Sequence of chain 1.C:
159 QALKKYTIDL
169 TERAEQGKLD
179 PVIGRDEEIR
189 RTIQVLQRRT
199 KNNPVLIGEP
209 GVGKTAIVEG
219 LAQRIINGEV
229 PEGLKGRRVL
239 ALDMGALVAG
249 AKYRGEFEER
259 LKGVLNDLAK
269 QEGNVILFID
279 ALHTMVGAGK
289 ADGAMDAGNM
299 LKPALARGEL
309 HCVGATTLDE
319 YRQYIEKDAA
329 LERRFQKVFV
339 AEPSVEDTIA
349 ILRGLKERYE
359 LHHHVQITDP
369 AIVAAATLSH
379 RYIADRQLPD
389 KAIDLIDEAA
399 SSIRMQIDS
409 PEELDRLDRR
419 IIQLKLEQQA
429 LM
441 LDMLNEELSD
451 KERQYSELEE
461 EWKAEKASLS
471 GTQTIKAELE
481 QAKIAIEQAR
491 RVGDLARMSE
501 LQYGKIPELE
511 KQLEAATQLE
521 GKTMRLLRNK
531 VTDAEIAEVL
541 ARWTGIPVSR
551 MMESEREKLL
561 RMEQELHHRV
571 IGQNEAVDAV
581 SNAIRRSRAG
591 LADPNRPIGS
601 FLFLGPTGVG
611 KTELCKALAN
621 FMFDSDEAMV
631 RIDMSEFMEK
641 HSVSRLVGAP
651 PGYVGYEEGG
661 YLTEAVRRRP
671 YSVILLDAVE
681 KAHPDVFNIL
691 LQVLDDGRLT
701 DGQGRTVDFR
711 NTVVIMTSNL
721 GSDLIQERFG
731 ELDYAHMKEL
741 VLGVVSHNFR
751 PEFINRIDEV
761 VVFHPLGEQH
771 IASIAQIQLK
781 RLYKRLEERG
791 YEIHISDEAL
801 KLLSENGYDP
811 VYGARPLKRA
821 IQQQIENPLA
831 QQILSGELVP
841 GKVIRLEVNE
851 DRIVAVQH

Binding-site contacts:
Ligand atom N6 contacts residue ILE349 of chain 1.C at 3.4 Å.
Ligand atom N6 contacts residue ILE181 of chain 1.C at 3.5 Å (h-bond).
Ligand atom C8 contacts residue PRO387 of chain 1.C at 3.6 Å (hydrophobic).
Ligand atom O3B contacts residue GLY209 of chain 1.C at 3.0 Å (h-bond).
Ligand atom C2 contacts residue ILE349 of chain 1.C at 3.6 Å (hydrophobic).
Ligand atom O2B contacts residue LYS212 of chain 1.C at 3.1 Å (salt-bridge).
Ligand atom N1 contacts residue VAL180 of chain 1.C at 3.7 Å.
Ligand atom O1B contacts residue THR213 of chain 1.C at 3.4 Å (h-bond).
Ligand atom O1A contacts residue THR213 of chain 1.C at 3.9 Å.
Ligand atom O2A contacts residue ALA214 of chain 1.C at 3.4 Å (h-bond).
Ligand atom O2' contacts residue LEU353 of chain 1.C at 3.7 Å.
Ligand atom O2B contacts residue THR213 of chain 1.C at 2.7 Å (h-bond).
Ligand atom C2 contacts residue ILE181 of chain 1.C at 3.9 Å (hydrophobic).
Ligand atom O2A contacts residue LYS212 of chain 1.C at 3.1 Å (salt-bridge).
Ligand atom N3 contacts residue PRO179 of chain 1.C at 3.8 Å.
Ligand atom N3 contacts residue LEU353 of chain 1.C at 3.8 Å.
Ligand atom O2A contacts residue THR213 of chain 1.C at 3.5 Å (h-bond).
Ligand atom O3B contacts residue PRO208 of chain 1.C at 3.8 Å.
Ligand atom O3A contacts residue ARG331 of chain 1.B at 3.8 Å.
Ligand atom C6 contacts residue ILE349 of chain 1.C at 3.7 Å (hydrophobic).
Ligand atom S1G contacts residue ARG331 of chain 1.B at 2.8 Å (salt-bridge).
Ligand atom N1 contacts residue ILE181 of chain 1.C at 3.4 Å (h-bond).
Ligand atom N7 contacts residue PRO387 of chain 1.C at 3.5 Å.
Ligand atom C1' contacts residue ILE391 of chain 1.C at 3.9 Å (hydrophobic).
Ligand atom C2 contacts residue PRO179 of chain 1.C at 3.3 Å (hydrophobic).
Ligand atom O3G contacts residue LYS212 of chain 1.C at 3.5 Å.
Ligand atom C5 contacts residue ILE349 of chain 1.C at 3.7 Å (hydrophobic).
Ligand atom N3 contacts residue ILE349 of chain 1.C at 3.7 Å.
Ligand atom C2 contacts residue VAL180 of chain 1.C at 3.7 Å (hydrophobic).
Ligand atom N1 contacts residue ILE349 of chain 1.C at 3.6 Å.
Ligand atom S1G contacts residue ARG332 of chain 1.B at 2.7 Å (salt-bridge).
Ligand atom O3A contacts residue GLY209 of chain 1.C at 3.3 Å.
Ligand atom O2G contacts residue THR213 of chain 1.C at 3.6 Å (h-bond).
Ligand atom PB contacts residue THR213 of chain 1.C at 4.0 Å.
Ligand atom O3G contacts residue PRO208 of chain 1.C at 3.3 Å.
Ligand atom PB contacts residue GLY209 of chain 1.C at 4.0 Å.
Ligand atom O2A contacts residue GLY211 of chain 1.C at 3.2 Å.
Ligand atom N6 contacts residue ARG183 of chain 1.C at 3.9 Å.
Ligand atom C4 contacts residue ILE349 of chain 1.C at 3.7 Å (hydrophobic).
Ligand atom N7 contacts residue GLY211 of chain 1.C at 3.8 Å.

Sequence of chain 1.B:
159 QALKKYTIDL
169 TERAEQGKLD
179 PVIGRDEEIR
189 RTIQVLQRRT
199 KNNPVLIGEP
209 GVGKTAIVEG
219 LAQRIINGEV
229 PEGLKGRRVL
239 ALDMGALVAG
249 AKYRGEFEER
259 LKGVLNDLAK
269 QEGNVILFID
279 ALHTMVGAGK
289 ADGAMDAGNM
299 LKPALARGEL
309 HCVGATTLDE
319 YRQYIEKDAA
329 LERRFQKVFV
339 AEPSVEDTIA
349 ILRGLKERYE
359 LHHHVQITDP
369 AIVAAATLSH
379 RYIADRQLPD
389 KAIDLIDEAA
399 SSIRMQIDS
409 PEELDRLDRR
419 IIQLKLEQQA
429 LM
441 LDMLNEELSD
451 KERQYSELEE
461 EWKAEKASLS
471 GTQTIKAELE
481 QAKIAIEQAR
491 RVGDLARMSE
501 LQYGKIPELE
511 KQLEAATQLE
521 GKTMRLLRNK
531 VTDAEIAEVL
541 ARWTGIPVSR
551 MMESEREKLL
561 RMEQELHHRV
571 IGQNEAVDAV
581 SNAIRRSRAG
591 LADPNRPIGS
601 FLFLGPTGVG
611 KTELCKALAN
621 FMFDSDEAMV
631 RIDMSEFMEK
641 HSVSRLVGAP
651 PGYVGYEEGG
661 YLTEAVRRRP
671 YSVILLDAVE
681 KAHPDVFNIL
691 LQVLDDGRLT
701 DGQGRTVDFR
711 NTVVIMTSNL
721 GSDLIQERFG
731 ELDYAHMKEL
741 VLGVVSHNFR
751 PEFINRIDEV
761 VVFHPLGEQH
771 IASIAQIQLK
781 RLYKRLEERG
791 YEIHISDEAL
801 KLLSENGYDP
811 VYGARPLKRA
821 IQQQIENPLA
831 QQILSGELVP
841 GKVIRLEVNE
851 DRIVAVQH

The small molecule below binds the protein below.
Small molecule (SMILES): Nc1ncnc2c1ncn2[C@@H]1O[C@H](COP(=O)(O)OP(=O)(O)OP(O)(O)=S)[C@@H](O)[C@H]1O